A small-molecule ligand and the protein it binds are described below.
Small molecule (SMILES): NC(N)=Nc1ncc(Cl)c2ccc(S(=O)(=O)N3CCC[C@@H]3C(=O)O)cc12

Sequence of chain 1.D:
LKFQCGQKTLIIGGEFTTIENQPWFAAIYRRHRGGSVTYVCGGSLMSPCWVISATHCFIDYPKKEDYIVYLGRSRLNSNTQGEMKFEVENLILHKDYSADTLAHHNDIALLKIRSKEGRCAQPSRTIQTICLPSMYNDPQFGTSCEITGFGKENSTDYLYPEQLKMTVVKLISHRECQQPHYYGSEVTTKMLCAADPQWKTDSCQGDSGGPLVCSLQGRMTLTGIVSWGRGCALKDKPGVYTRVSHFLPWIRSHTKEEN

Binding-site contacts:
Ligand atom N1 contacts residue GLY252 of chain 1.D at 3.0 Å.
Ligand atom C2 contacts residue SER216 of chain 1.D at 3.7 Å.
Ligand atom CL8 contacts residue SER240 of chain 1.D at 3.6 Å.
Ligand atom C14 contacts residue GLY242 of chain 1.D at 3.7 Å.
Ligand atom C13 contacts residue GLY242 of chain 1.D at 3.4 Å.
Ligand atom C10 contacts residue GLN218 of chain 1.D at 3.5 Å.
Ligand atom N1 contacts residue ASP215 of chain 1.D at 3.1 Å (salt-bridge).
Ligand atom C4 contacts residue GLY242 of chain 1.D at 3.4 Å.
Ligand atom C9 contacts residue CYS217 of chain 1.D at 3.7 Å (hydrophobic).
Ligand atom C24 contacts residue GLY244 of chain 1.D at 3.6 Å.
Ligand atom C22 contacts residue GLY242 of chain 1.D at 3.7 Å.
Ligand atom O16 contacts residue GLY244 of chain 1.D at 3.5 Å.
Ligand atom N27 contacts residue ARG243 of chain 1.D at 3.6 Å (salt-bridge).
Ligand atom CL8 contacts residue SER221 of chain 1.D at 3.4 Å.
Ligand atom C13 contacts residue CYS245 of chain 1.D at 3.6 Å (hydrophobic).
Ligand atom C13 contacts residue GLY244 of chain 1.D at 3.0 Å.
Ligand atom N27 contacts residue LYS250 of chain 1.D at 3.5 Å (salt-bridge).
Ligand atom C2 contacts residue GLY244 of chain 1.D at 3.3 Å.
Ligand atom C14 contacts residue GLY244 of chain 1.D at 3.7 Å.
Ligand atom N5 contacts residue SER216 of chain 1.D at 3.5 Å (h-bond).
Ligand atom CL8 contacts residue CYS217 of chain 1.D at 3.7 Å.
Ligand atom O25 contacts residue GLY244 of chain 1.D at 3.0 Å (h-bond).
Ligand atom C11 contacts residue GLN218 of chain 1.D at 3.6 Å.
Ligand atom C6 contacts residue TRP241 of chain 1.D at 3.8 Å (hydrophobic).
Ligand atom C6 contacts residue VAL239 of chain 1.D at 3.6 Å (hydrophobic).
Ligand atom N5 contacts residue GLY242 of chain 1.D at 3.5 Å (h-bond).
Ligand atom N5 contacts residue TRP241 of chain 1.D at 3.5 Å.
Ligand atom N1 contacts residue SER216 of chain 1.D at 3.2 Å (h-bond).
Ligand atom O17 contacts residue GLN218 of chain 1.D at 3.6 Å.
Ligand atom C24 contacts residue ARG243 of chain 1.D at 3.4 Å.
Ligand atom N27 contacts residue ASP215 of chain 1.D at 2.7 Å (salt-bridge).
Ligand atom C4 contacts residue GLY244 of chain 1.D at 3.6 Å.
Ligand atom C2 contacts residue ASP215 of chain 1.D at 3.2 Å.
Ligand atom C2 contacts residue GLY242 of chain 1.D at 3.6 Å.
Ligand atom C6 contacts residue SER216 of chain 1.D at 3.7 Å.
Ligand atom N3 contacts residue GLY244 of chain 1.D at 2.7 Å (h-bond).
Ligand atom N27 contacts residue GLY244 of chain 1.D at 3.1 Å (h-bond).
Ligand atom N3 contacts residue GLY242 of chain 1.D at 3.3 Å.
Ligand atom C7 contacts residue CYS217 of chain 1.D at 3.5 Å (hydrophobic).
Ligand atom O25 contacts residue ARG243 of chain 1.D at 2.6 Å (salt-bridge).